Binding-site contacts:
Ligand atom C5 contacts residue ARG412 of chain 1.B at 4.4 Å.
Ligand atom C8 contacts residue VAL302 of chain 1.B at 4.1 Å (hydrophobic).
Ligand atom C8 contacts residue SER303 of chain 1.B at 3.7 Å.
Ligand atom O5 contacts residue ASN265 of chain 1.B at 2.4 Å (h-bond).
Ligand atom N2 contacts residue ASN265 of chain 1.B at 2.9 Å (h-bond).
Ligand atom C1 contacts residue ARG412 of chain 1.B at 4.5 Å.
Ligand atom O7 contacts residue GLN263 of chain 1.B at 4.0 Å.
Ligand atom C3 contacts residue ASN265 of chain 1.B at 3.8 Å.
Ligand atom C5 contacts residue ASN265 of chain 1.B at 3.7 Å.
Ligand atom O7 contacts residue ASN265 of chain 1.B at 4.4 Å.
Ligand atom C2 contacts residue ASN265 of chain 1.B at 2.5 Å.
Ligand atom C7 contacts residue ASN265 of chain 1.B at 3.8 Å.
Ligand atom C1 contacts residue ASN265 of chain 1.B at 1.4 Å.
Ligand atom C4 contacts residue ASN265 of chain 1.B at 4.2 Å.
Ligand atom O6 contacts residue ARG412 of chain 1.B at 2.6 Å (salt-bridge).
Ligand atom O5 contacts residue VAL414 of chain 1.B at 4.4 Å.
Ligand atom C6 contacts residue ARG412 of chain 1.B at 3.9 Å.
Ligand atom O5 contacts residue ARG412 of chain 1.B at 3.5 Å (salt-bridge).

The protein below binds the small molecule below.
Small molecule (SMILES): CC(=O)N[C@H]1[C@H](O[C@H]2[C@H](O)[C@@H](NC(C)=O)CO[C@@H]2CO)O[C@H](CO)[C@@H](O)[C@@H]1O

Sequence of chain 1.B:
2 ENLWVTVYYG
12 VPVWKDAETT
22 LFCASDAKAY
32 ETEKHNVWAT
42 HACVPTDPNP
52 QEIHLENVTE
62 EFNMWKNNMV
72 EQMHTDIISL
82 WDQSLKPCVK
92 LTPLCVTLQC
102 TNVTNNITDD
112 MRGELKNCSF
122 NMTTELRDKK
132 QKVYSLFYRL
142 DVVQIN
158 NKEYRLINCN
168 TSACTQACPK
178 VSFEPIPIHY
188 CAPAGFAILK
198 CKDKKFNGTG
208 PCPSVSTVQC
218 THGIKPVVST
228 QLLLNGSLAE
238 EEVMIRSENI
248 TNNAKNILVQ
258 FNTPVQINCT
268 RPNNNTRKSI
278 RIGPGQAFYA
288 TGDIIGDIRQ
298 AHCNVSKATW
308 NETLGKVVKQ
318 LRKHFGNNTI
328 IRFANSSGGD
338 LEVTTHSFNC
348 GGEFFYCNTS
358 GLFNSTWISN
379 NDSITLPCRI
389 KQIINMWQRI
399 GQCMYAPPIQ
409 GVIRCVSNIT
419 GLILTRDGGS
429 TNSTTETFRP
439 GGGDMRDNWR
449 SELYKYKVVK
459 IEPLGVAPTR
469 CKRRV